Sequence of chain 1.A:
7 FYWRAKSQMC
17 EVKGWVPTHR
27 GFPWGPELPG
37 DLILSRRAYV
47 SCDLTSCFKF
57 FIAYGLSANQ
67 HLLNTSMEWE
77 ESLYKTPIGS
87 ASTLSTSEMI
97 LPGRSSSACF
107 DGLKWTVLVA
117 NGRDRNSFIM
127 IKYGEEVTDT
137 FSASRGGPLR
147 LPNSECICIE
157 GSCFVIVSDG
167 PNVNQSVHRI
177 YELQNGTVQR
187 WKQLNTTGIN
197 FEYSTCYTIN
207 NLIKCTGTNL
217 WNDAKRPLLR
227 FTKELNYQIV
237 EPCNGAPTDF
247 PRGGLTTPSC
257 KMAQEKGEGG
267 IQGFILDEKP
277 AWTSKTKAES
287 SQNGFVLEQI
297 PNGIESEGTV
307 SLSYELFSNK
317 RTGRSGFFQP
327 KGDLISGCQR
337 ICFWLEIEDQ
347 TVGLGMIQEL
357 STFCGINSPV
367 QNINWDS

The small molecule below binds the protein below.
Small molecule (SMILES): CC(=O)N[C@@H]1[C@@H](O)[C@H](O)[C@@H](CO)O[C@H]1O

Binding-site contacts:
Ligand atom C5 contacts residue ASN170 of chain 1.A at 3.7 Å.
Ligand atom C7 contacts residue ASN170 of chain 1.A at 3.7 Å.
Ligand atom C2 contacts residue ASN170 of chain 1.A at 2.5 Å.
Ligand atom C6 contacts residue ASN168 of chain 1.A at 3.8 Å.
Ligand atom O5 contacts residue ASN170 of chain 1.A at 2.4 Å (h-bond).
Ligand atom C5 contacts residue ASN168 of chain 1.A at 3.6 Å.
Ligand atom N2 contacts residue ASN170 of chain 1.A at 2.9 Å (h-bond).
Ligand atom C3 contacts residue ASN170 of chain 1.A at 3.8 Å.
Ligand atom C4 contacts residue ASN170 of chain 1.A at 4.2 Å.
Ligand atom O5 contacts residue ASN168 of chain 1.A at 4.2 Å.
Ligand atom C1 contacts residue ASN168 of chain 1.A at 4.1 Å.
Ligand atom O7 contacts residue ASN170 of chain 1.A at 3.7 Å.
Ligand atom C1 contacts residue ASN170 of chain 1.A at 1.4 Å.